Binding-site contacts:
Ligand atom C7 contacts residue ASN12 of chain 24.D at 3.9 Å.
Ligand atom C5 contacts residue ASN12 of chain 24.D at 4.1 Å.
Ligand atom C2 contacts residue ASN12 of chain 24.D at 3.3 Å.
Ligand atom C1 contacts residue ASN12 of chain 24.D at 2.2 Å.
Ligand atom O7 contacts residue ASN12 of chain 24.D at 3.6 Å.
Ligand atom N2 contacts residue ASN12 of chain 24.D at 3.8 Å.
Ligand atom O5 contacts residue ASN12 of chain 24.D at 2.7 Å (h-bond).

Sequence of chain 24.D:
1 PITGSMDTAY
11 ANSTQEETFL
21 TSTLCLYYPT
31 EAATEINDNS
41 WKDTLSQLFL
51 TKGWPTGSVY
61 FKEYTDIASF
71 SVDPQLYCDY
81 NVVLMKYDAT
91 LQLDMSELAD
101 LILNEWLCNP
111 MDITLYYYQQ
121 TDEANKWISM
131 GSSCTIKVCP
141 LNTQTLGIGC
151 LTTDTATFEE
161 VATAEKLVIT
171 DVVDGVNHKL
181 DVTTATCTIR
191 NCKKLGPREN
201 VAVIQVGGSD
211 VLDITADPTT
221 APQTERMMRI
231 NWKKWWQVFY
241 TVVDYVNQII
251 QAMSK

A small-molecule ligand and the protein it binds are described below.
Small molecule (SMILES): CC(=O)N[C@H]1[C@H](O[C@H]2[C@H](O)[C@@H](NC(C)=O)CO[C@@H]2CO)O[C@H](CO)[C@@H](O)[C@@H]1O